Sequence of chain 1.A:
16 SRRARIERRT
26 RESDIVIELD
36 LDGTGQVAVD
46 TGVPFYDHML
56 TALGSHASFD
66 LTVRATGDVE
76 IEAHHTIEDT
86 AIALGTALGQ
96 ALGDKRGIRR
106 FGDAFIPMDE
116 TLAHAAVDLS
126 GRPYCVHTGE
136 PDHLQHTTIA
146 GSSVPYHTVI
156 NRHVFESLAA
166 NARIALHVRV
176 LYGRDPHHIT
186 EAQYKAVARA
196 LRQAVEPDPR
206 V

The protein below binds the small molecule below.
Small molecule (SMILES): O=P(O)(O)OC[C@@H](O)[C@@H](O)c1cnc[nH]1

Sequence of chain 24.A:
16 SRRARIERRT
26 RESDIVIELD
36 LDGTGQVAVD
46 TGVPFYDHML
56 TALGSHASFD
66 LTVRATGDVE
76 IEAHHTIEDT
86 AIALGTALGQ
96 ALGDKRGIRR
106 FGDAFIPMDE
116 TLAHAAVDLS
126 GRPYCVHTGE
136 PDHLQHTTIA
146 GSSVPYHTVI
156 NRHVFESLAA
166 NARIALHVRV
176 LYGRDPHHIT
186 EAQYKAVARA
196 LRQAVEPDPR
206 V

Sequence of chain 7.A:
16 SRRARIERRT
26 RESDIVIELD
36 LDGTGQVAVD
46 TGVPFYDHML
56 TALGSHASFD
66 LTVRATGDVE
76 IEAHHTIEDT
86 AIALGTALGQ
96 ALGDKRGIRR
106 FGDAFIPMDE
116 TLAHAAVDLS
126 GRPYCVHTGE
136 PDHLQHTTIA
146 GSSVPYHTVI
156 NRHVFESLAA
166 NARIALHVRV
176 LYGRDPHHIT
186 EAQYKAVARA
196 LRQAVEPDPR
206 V

Binding-site contacts:
Ligand atom O3 contacts residue GLU186 of chain 7.A at 2.7 Å (salt-bridge).
Ligand atom C5 contacts residue GLU83 of chain 24.A at 3.4 Å.
Ligand atom C6 contacts residue MN1 of chain 7.D at 3.4 Å.
Ligand atom C3 contacts residue HIS80 of chain 24.A at 3.2 Å.
Ligand atom N1 contacts residue HIS183 of chain 7.A at 3.3 Å (h-bond).
Ligand atom OP6 contacts residue LYS190 of chain 7.A at 3.4 Å (salt-bridge).
Ligand atom OP5 contacts residue ARG105 of chain 1.A at 3.1 Å (salt-bridge).
Ligand atom O3 contacts residue HIS80 of chain 24.A at 3.3 Å (h-bond).
Ligand atom N2 contacts residue MN1 of chain 7.D at 2.1 Å.
Ligand atom N1 contacts residue MET113 of chain 7.A at 3.5 Å.
Ligand atom P contacts residue LYS190 of chain 7.A at 3.5 Å.
Ligand atom C6 contacts residue MN1 of chain 24.C at 3.0 Å.
Ligand atom N2 contacts residue HIS80 of chain 24.A at 2.9 Å (h-bond).
Ligand atom OP6 contacts residue ARG127 of chain 1.A at 3.1 Å (salt-bridge).
Ligand atom O3 contacts residue MN1 of chain 7.D at 2.5 Å.
Ligand atom C4 contacts residue HIS80 of chain 24.A at 3.2 Å.
Ligand atom C6 contacts residue HIS183 of chain 7.A at 3.5 Å.
Ligand atom N1 contacts residue MN1 of chain 24.C at 2.2 Å.
Ligand atom N2 contacts residue MET113 of chain 7.A at 3.6 Å.
Ligand atom N2 contacts residue HIS182 of chain 7.A at 3.2 Å (h-bond).
Ligand atom C4 contacts residue MN1 of chain 7.D at 2.8 Å.
Ligand atom O2 contacts residue GLU27 of chain 24.A at 3.1 Å (salt-bridge).
Ligand atom N2 contacts residue GLU186 of chain 7.A at 3.1 Å (salt-bridge).
Ligand atom C1 contacts residue GLU27 of chain 24.A at 3.1 Å.
Ligand atom N1 contacts residue HIS79 of chain 24.A at 3.2 Å (h-bond).
Ligand atom N1 contacts residue GLU83 of chain 24.A at 3.1 Å (salt-bridge).
Ligand atom C6 contacts residue MET113 of chain 7.A at 3.5 Å (hydrophobic).
Ligand atom OP5 contacts residue LYS190 of chain 7.A at 2.8 Å (salt-bridge).
Ligand atom C3 contacts residue MN1 of chain 7.D at 3.0 Å.
Ligand atom C6 contacts residue HIS182 of chain 7.A at 3.6 Å.
Ligand atom OP1 contacts residue LYS190 of chain 7.A at 3.7 Å.
Ligand atom P contacts residue ARG105 of chain 1.A at 3.6 Å.
Ligand atom C4 contacts residue MET113 of chain 7.A at 3.6 Å (hydrophobic).
Ligand atom C6 contacts residue HIS79 of chain 24.A at 3.0 Å.
Ligand atom C5 contacts residue MN1 of chain 24.C at 3.3 Å.
Ligand atom O3 contacts residue HIS53 of chain 7.A at 3.4 Å (h-bond).
Ligand atom OP6 contacts residue ARG105 of chain 1.A at 3.3 Å (salt-bridge).
Ligand atom C5 contacts residue MET113 of chain 7.A at 3.5 Å (hydrophobic).
Ligand atom C2 contacts residue GLU27 of chain 24.A at 3.5 Å.
Ligand atom C3 contacts residue GLU27 of chain 24.A at 3.6 Å.